This protein binds this small molecule.
Small molecule (SMILES): NCC(=O)N[C@@H](CCCNC(N)=[NH2+])C(=O)NCC(=O)N[C@@H](CC(=O)O)C(=O)N[C@@H](CO)C(=O)N1CCC[C@H]1C(=O)O

Sequence of chain 1.A:
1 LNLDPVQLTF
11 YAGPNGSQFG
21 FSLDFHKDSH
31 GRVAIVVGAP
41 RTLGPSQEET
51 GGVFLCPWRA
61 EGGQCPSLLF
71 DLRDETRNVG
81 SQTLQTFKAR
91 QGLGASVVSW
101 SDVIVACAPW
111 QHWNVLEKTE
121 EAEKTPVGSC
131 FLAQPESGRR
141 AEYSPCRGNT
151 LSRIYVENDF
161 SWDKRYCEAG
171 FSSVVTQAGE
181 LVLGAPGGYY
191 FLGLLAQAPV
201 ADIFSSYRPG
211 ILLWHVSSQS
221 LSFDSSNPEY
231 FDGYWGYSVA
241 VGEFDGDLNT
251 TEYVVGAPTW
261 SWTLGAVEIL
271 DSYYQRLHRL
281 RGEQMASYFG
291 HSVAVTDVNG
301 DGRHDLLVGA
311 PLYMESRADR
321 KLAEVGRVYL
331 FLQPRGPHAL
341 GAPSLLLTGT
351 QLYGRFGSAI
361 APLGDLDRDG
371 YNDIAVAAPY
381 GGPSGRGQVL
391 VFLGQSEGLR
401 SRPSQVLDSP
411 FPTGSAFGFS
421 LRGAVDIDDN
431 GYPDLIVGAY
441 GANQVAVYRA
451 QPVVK

Binding-site contacts:
Ligand atom CG contacts residue TYR122 of chain 1.B at 3.7 Å (hydrophobic).
Ligand atom CB contacts residue GLU220 of chain 1.B at 3.7 Å.
Ligand atom CD contacts residue PHE231 of chain 1.A at 3.5 Å (hydrophobic).
Ligand atom NH1 contacts residue SER225 of chain 1.A at 3.2 Å (h-bond).
Ligand atom CG contacts residue MN1 of chain 1.U at 3.1 Å.
Ligand atom CG contacts residue PHE231 of chain 1.A at 3.5 Å (hydrophobic).
Ligand atom CA contacts residue TYR190 of chain 1.A at 3.6 Å (hydrophobic).
Ligand atom CG contacts residue ASN215 of chain 1.B at 3.1 Å.
Ligand atom C contacts residue SER123 of chain 1.B at 3.6 Å.
Ligand atom CB contacts residue ASN215 of chain 1.B at 3.3 Å.
Ligand atom NH1 contacts residue ASP224 of chain 1.A at 3.0 Å (salt-bridge).
Ligand atom O contacts residue SER123 of chain 1.B at 3.6 Å.
Ligand atom NH2 contacts residue PHE160 of chain 1.A at 2.7 Å (h-bond).
Ligand atom NH1 contacts residue LEU192 of chain 1.A at 3.3 Å.
Ligand atom CB contacts residue ASP126 of chain 1.B at 3.7 Å.
Ligand atom C contacts residue ALA218 of chain 1.B at 3.8 Å (hydrophobic).
Ligand atom NH2 contacts residue ASP224 of chain 1.A at 3.5 Å (salt-bridge).
Ligand atom N contacts residue ARG216 of chain 1.B at 3.2 Å (salt-bridge).
Ligand atom OD1 contacts residue TYR122 of chain 1.B at 3.5 Å (h-bond).
Ligand atom N contacts residue SER123 of chain 1.B at 3.6 Å.
Ligand atom NH1 contacts residue TYR189 of chain 1.A at 3.7 Å.
Ligand atom OD1 contacts residue SER121 of chain 1.B at 3.3 Å.
Ligand atom C contacts residue ARG216 of chain 1.B at 3.8 Å.
Ligand atom OD1 contacts residue MN1 of chain 1.U at 2.1 Å.
Ligand atom N contacts residue SER123 of chain 1.B at 3.6 Å.
Ligand atom OD2 contacts residue TYR122 of chain 1.B at 3.1 Å (h-bond).
Ligand atom O contacts residue ALA218 of chain 1.B at 3.4 Å.
Ligand atom O contacts residue ALA218 of chain 1.B at 3.6 Å.
Ligand atom OD2 contacts residue SER121 of chain 1.B at 3.7 Å.
Ligand atom OD2 contacts residue ARG214 of chain 1.B at 3.7 Å.
Ligand atom O contacts residue TYR122 of chain 1.B at 3.8 Å.
Ligand atom CD contacts residue TYR122 of chain 1.B at 3.8 Å (hydrophobic).
Ligand atom OD2 contacts residue ASN215 of chain 1.B at 2.7 Å (h-bond).
Ligand atom CB contacts residue SER123 of chain 1.B at 3.8 Å.
Ligand atom CA contacts residue ARG216 of chain 1.B at 3.3 Å.
Ligand atom CA contacts residue ALA218 of chain 1.B at 3.8 Å (hydrophobic).
Ligand atom CG contacts residue SER121 of chain 1.B at 3.8 Å.
Ligand atom OD1 contacts residue SER123 of chain 1.B at 3.0 Å (h-bond).
Ligand atom CG contacts residue GLU220 of chain 1.B at 3.3 Å.
Ligand atom OD1 contacts residue GLU220 of chain 1.B at 3.0 Å (salt-bridge).

Sequence of chain 1.B:
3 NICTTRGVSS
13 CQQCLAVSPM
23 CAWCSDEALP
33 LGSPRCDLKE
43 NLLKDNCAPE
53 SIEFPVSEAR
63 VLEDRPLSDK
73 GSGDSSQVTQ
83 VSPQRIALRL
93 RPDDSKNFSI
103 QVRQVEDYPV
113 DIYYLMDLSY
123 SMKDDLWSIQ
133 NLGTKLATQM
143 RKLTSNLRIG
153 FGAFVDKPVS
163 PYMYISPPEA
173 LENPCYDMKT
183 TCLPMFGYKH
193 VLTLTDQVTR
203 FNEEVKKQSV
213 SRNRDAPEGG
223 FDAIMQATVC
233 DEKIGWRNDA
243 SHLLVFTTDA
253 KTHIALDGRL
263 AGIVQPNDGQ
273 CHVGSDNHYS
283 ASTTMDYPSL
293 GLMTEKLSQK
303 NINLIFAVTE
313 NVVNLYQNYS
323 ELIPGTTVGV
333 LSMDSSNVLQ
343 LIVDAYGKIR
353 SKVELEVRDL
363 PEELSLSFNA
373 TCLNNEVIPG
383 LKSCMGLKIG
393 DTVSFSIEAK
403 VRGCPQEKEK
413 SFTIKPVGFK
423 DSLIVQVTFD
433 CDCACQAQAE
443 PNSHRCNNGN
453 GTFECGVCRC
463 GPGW